Binding-site contacts:
Ligand atom CD1 contacts residue LYS51 of chain 1.A at 3.7 Å.
Ligand atom OH contacts residue LYS48 of chain 1.A at 3.9 Å.
Ligand atom CZ contacts residue ILE68 of chain 1.A at 3.5 Å (hydrophobic).
Ligand atom N contacts residue GLU228 of chain 1.A at 2.9 Å (salt-bridge).
Ligand atom OH contacts residue GLN64 of chain 1.A at 2.2 Å (h-bond).
Ligand atom CB contacts residue MET65 of chain 1.A at 3.8 Å (hydrophobic).
Ligand atom CB contacts residue GLU224 of chain 1.A at 3.8 Å.
Ligand atom OH contacts residue LYS51 of chain 1.A at 3.6 Å.
Ligand atom CZ contacts residue VAL47 of chain 1.A at 3.8 Å (hydrophobic).
Ligand atom CE1 contacts residue LYS51 of chain 1.A at 3.4 Å.
Ligand atom OG contacts residue GLU228 of chain 1.A at 3.2 Å (salt-bridge).
Ligand atom CE2 contacts residue GLN64 of chain 1.A at 3.3 Å.
Ligand atom CZ contacts residue LYS51 of chain 1.A at 3.6 Å.
Ligand atom CA contacts residue GLU228 of chain 1.A at 3.4 Å.
Ligand atom O contacts residue LYS51 of chain 1.A at 2.9 Å (salt-bridge).
Ligand atom CB contacts residue MET65 of chain 1.A at 3.5 Å (hydrophobic).
Ligand atom CE1 contacts residue GLN69 of chain 1.A at 3.9 Å.
Ligand atom CA contacts residue GLU228 of chain 1.A at 3.8 Å.
Ligand atom OH contacts residue VAL44 of chain 1.A at 3.5 Å.
Ligand atom OH contacts residue PHE56 of chain 1.A at 3.3 Å.
Ligand atom N contacts residue MET225 of chain 1.A at 3.8 Å.
Ligand atom CZ contacts residue GLN64 of chain 1.A at 3.1 Å.
Ligand atom CB contacts residue GLU228 of chain 1.A at 3.9 Å.
Ligand atom CE2 contacts residue VAL47 of chain 1.A at 3.6 Å (hydrophobic).
Ligand atom CE2 contacts residue VAL47 of chain 1.A at 3.7 Å (hydrophobic).
Ligand atom CB contacts residue GLN69 of chain 1.A at 3.7 Å.
Ligand atom C contacts residue LYS51 of chain 1.A at 3.9 Å.
Ligand atom CE2 contacts residue ILE68 of chain 1.A at 3.9 Å (hydrophobic).
Ligand atom CD2 contacts residue MET65 of chain 1.A at 3.4 Å (hydrophobic).
Ligand atom C contacts residue GLU228 of chain 1.A at 3.6 Å.
Ligand atom CE2 contacts residue LYS51 of chain 1.A at 3.9 Å.
Ligand atom CE1 contacts residue ILE68 of chain 1.A at 3.7 Å (hydrophobic).
Ligand atom CE1 contacts residue MET65 of chain 1.A at 3.8 Å (hydrophobic).
Ligand atom CG contacts residue GLN69 of chain 1.A at 3.8 Å.
Ligand atom CE2 contacts residue MET65 of chain 1.A at 3.8 Å (hydrophobic).
Ligand atom CG contacts residue MET65 of chain 1.A at 3.7 Å (hydrophobic).
Ligand atom CD1 contacts residue GLN69 of chain 1.A at 3.6 Å.
Ligand atom N contacts residue GLU228 of chain 1.A at 3.2 Å (salt-bridge).
Ligand atom CA contacts residue MET65 of chain 1.A at 3.6 Å (hydrophobic).
Ligand atom CB contacts residue GLU228 of chain 1.A at 3.0 Å.

The small molecule below binds the protein below.
Small molecule (SMILES): C[C@H](NC(=O)[C@@H](N)CO)C(=O)N[C@@H](Cc1ccccc1)C(=O)N[C@@H](CO)C(=O)N[C@@H](CCCN=C(N)N)C(=O)N[C@@H](Cc1ccc(O)cc1)C(=O)N[C@@H](Cc1ccc(O)cc1)C(=O)N[C@H](C=O)[C@@H](C)O

Sequence of chain 1.A:
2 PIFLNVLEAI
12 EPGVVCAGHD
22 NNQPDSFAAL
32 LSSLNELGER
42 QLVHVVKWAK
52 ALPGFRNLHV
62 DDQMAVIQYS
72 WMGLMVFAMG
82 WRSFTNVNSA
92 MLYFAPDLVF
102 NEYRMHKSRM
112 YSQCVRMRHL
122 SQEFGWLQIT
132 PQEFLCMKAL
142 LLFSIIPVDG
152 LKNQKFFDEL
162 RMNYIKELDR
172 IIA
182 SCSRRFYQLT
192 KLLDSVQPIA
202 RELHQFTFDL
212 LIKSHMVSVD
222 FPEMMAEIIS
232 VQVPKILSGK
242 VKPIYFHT